This small molecule binds to this protein.
Small molecule (SMILES): OC1C(O)C(O)C(O)C(O)C1O

Sequence of chain 1.B:
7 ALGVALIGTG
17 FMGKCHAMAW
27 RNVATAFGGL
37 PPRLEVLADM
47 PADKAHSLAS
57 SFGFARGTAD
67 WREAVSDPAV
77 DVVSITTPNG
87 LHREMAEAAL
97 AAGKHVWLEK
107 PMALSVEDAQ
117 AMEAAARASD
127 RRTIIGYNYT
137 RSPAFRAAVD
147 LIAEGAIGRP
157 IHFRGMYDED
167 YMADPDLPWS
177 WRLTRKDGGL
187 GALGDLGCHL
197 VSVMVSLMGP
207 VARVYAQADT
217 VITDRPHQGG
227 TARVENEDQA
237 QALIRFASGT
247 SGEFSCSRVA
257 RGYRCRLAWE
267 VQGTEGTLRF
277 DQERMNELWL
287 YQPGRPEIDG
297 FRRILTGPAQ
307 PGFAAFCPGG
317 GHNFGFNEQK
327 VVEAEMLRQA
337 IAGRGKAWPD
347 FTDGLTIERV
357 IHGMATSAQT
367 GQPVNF

Sequence of chain 1.A:
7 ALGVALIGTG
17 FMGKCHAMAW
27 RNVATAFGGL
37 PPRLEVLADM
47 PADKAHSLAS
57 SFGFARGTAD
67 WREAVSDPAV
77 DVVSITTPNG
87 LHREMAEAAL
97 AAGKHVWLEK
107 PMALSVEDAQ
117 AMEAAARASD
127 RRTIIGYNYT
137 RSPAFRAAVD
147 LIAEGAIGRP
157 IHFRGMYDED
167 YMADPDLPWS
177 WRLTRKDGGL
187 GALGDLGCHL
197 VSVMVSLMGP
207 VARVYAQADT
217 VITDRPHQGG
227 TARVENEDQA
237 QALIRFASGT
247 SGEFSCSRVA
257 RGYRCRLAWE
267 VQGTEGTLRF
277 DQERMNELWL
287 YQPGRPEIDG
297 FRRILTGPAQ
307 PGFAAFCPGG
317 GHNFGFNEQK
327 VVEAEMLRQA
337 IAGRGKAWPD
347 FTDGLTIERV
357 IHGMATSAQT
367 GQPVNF

Binding-site contacts:
Ligand atom O5 contacts residue ARG178 of chain 1.B at 3.0 Å (salt-bridge).
Ligand atom O6 contacts residue ARG178 of chain 1.B at 3.2 Å (salt-bridge).
Ligand atom O6 contacts residue ASP191 of chain 1.B at 3.1 Å (salt-bridge).
Ligand atom C2 contacts residue TYR135 of chain 1.B at 4.0 Å (hydrophobic).
Ligand atom O5 contacts residue LYS106 of chain 1.B at 3.2 Å (salt-bridge).
Ligand atom C2 contacts residue HIS318 of chain 1.A at 3.9 Å.
Ligand atom O2 contacts residue HIS318 of chain 1.A at 2.5 Å (h-bond).
Ligand atom C4 contacts residue NAD1 of chain 1.G at 2.7 Å.
Ligand atom C3 contacts residue TYR135 of chain 1.B at 3.8 Å (hydrophobic).
Ligand atom C4 contacts residue HIS195 of chain 1.B at 4.0 Å.
Ligand atom O2 contacts residue GLU165 of chain 1.B at 3.0 Å (salt-bridge).
Ligand atom C5 contacts residue LYS106 of chain 1.B at 3.6 Å.
Ligand atom O5 contacts residue ASP191 of chain 1.B at 2.6 Å (salt-bridge).
Ligand atom C2 contacts residue TYR163 of chain 1.B at 3.2 Å (hydrophobic).
Ligand atom O2 contacts residue TYR163 of chain 1.B at 3.2 Å (h-bond).
Ligand atom O5 contacts residue NAD1 of chain 1.G at 3.0 Å.
Ligand atom O3 contacts residue TYR135 of chain 1.B at 2.6 Å (h-bond).
Ligand atom O4 contacts residue NAD1 of chain 1.G at 2.4 Å.
Ligand atom O1 contacts residue GLU165 of chain 1.B at 2.8 Å (salt-bridge).
Ligand atom C1 contacts residue LEU192 of chain 1.B at 4.0 Å (hydrophobic).
Ligand atom O2 contacts residue TYR135 of chain 1.B at 3.1 Å (h-bond).
Ligand atom C5 contacts residue NAD1 of chain 1.G at 3.4 Å.
Ligand atom O3 contacts residue TYR163 of chain 1.B at 3.4 Å (h-bond).
Ligand atom C6 contacts residue ARG178 of chain 1.B at 3.9 Å.
Ligand atom C2 contacts residue LEU192 of chain 1.B at 3.7 Å (hydrophobic).
Ligand atom O4 contacts residue HIS195 of chain 1.B at 3.0 Å (h-bond).
Ligand atom O1 contacts residue PHE17 of chain 1.B at 4.0 Å.
Ligand atom C4 contacts residue LYS106 of chain 1.B at 3.9 Å.
Ligand atom O4 contacts residue LYS106 of chain 1.B at 2.8 Å.
Ligand atom C6 contacts residue NAD1 of chain 1.G at 3.6 Å.
Ligand atom O3 contacts residue NAD1 of chain 1.G at 3.0 Å (h-bond).
Ligand atom C3 contacts residue HIS195 of chain 1.B at 3.7 Å.
Ligand atom O3 contacts residue HIS195 of chain 1.B at 3.7 Å.
Ligand atom C3 contacts residue NAD1 of chain 1.G at 3.8 Å.
Ligand atom C1 contacts residue GLU165 of chain 1.B at 3.1 Å.
Ligand atom C6 contacts residue ASP191 of chain 1.B at 4.0 Å.
Ligand atom C2 contacts residue GLU165 of chain 1.B at 3.0 Å.
Ligand atom C3 contacts residue TYR163 of chain 1.B at 3.4 Å (hydrophobic).
Ligand atom O1 contacts residue HIS318 of chain 1.A at 3.4 Å.
Ligand atom C5 contacts residue ASP191 of chain 1.B at 3.3 Å.